Sequence of chain 1.A:
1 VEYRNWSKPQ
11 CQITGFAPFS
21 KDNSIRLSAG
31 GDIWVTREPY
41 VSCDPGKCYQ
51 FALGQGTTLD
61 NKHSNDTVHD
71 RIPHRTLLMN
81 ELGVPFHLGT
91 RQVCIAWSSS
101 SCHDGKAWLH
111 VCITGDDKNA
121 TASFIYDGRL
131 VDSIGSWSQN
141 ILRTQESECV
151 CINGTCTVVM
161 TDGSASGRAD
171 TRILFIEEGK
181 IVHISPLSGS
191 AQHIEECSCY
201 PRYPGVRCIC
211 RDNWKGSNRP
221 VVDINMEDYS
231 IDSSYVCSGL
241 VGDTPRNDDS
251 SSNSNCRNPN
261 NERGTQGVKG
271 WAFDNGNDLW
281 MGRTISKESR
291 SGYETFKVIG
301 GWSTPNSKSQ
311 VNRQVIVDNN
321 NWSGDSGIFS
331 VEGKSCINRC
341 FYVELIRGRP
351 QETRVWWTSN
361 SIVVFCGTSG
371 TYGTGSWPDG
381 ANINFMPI

Binding-site contacts:
Ligand atom N2 contacts residue ASN65 of chain 1.A at 2.8 Å (h-bond).
Ligand atom C2 contacts residue ASN65 of chain 1.A at 2.4 Å.
Ligand atom C8 contacts residue TRP356 of chain 1.A at 3.4 Å (hydrophobic).
Ligand atom O5 contacts residue TRP356 of chain 1.A at 4.3 Å.
Ligand atom C7 contacts residue ASN65 of chain 1.A at 3.5 Å.
Ligand atom C4 contacts residue ASN65 of chain 1.A at 4.2 Å.
Ligand atom C5 contacts residue TRP356 of chain 1.A at 3.8 Å (hydrophobic).
Ligand atom C4 contacts residue TRP356 of chain 1.A at 4.2 Å (hydrophobic).
Ligand atom O4 contacts residue TRP356 of chain 1.A at 3.9 Å.
Ligand atom C5 contacts residue ASN65 of chain 1.A at 3.6 Å.
Ligand atom C1 contacts residue ASN65 of chain 1.A at 1.4 Å.
Ligand atom O5 contacts residue ASN65 of chain 1.A at 2.4 Å (h-bond).
Ligand atom O3 contacts residue TRP356 of chain 1.A at 4.2 Å.
Ligand atom C1 contacts residue TRP356 of chain 1.A at 3.6 Å (hydrophobic).
Ligand atom C8 contacts residue ILE388 of chain 1.A at 3.8 Å (hydrophobic).
Ligand atom O7 contacts residue ASN65 of chain 1.A at 3.7 Å.
Ligand atom C3 contacts residue ASN65 of chain 1.A at 3.7 Å.
Ligand atom C7 contacts residue TRP356 of chain 1.A at 4.0 Å (hydrophobic).
Ligand atom C2 contacts residue TRP356 of chain 1.A at 4.0 Å (hydrophobic).
Ligand atom C3 contacts residue TRP356 of chain 1.A at 3.7 Å (hydrophobic).
Ligand atom N2 contacts residue TRP356 of chain 1.A at 3.5 Å (h-bond).

A small-molecule ligand and the protein it binds are described below.
Small molecule (SMILES): CC(=O)N[C@@H]1[C@@H](O)[C@H](O)[C@@H](CO)O[C@H]1O